Sequence of chain 1.D:
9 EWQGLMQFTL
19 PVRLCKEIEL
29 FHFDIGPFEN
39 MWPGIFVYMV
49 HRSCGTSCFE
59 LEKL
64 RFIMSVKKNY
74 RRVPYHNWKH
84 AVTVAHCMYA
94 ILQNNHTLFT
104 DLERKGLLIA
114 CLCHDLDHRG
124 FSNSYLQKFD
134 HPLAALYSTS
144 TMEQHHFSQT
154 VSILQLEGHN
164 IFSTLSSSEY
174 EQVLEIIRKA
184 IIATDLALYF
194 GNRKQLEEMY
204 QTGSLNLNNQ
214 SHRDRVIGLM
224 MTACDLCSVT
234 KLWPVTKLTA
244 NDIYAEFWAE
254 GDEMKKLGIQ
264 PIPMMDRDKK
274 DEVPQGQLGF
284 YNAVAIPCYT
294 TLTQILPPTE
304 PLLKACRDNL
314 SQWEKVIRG

Binding-site contacts:
Ligand atom N19 contacts residue MET267 of chain 1.D at 3.7 Å.
Ligand atom C24 contacts residue TYR247 of chain 1.D at 3.7 Å (hydrophobic).
Ligand atom C13 contacts residue GLN280 of chain 1.D at 3.3 Å.
Ligand atom N15 contacts residue GLY279 of chain 1.D at 3.5 Å (h-bond).
Ligand atom N9 contacts residue GLN280 of chain 1.D at 3.2 Å (h-bond).
Ligand atom C4 contacts residue ILE246 of chain 1.D at 3.6 Å (hydrophobic).
Ligand atom N1 contacts residue ILE246 of chain 1.D at 3.7 Å.
Ligand atom C3 contacts residue PHE283 of chain 1.D at 3.4 Å (hydrophobic).
Ligand atom N16 contacts residue MET267 of chain 1.D at 3.2 Å.
Ligand atom C5 contacts residue PHE283 of chain 1.D at 3.7 Å (hydrophobic).
Ligand atom C23 contacts residue GLU275 of chain 1.D at 3.4 Å.
Ligand atom C2 contacts residue PHE283 of chain 1.D at 3.6 Å (hydrophobic).
Ligand atom C17 contacts residue GLY279 of chain 1.D at 3.3 Å.
Ligand atom N7 contacts residue PHE283 of chain 1.D at 3.5 Å.
Ligand atom N15 contacts residue MET267 of chain 1.D at 3.5 Å.
Ligand atom C21 contacts residue PRO266 of chain 1.D at 3.8 Å (hydrophobic).
Ligand atom C14 contacts residue GLY279 of chain 1.D at 3.5 Å.
Ligand atom F26 contacts residue GLU275 of chain 1.D at 3.5 Å.
Ligand atom C13 contacts residue TYR247 of chain 1.D at 3.1 Å (hydrophobic).
Ligand atom C17 contacts residue MET267 of chain 1.D at 3.3 Å (hydrophobic).
Ligand atom C4 contacts residue PHE283 of chain 1.D at 3.7 Å (hydrophobic).
Ligand atom N18 contacts residue GLY279 of chain 1.D at 3.5 Å.
Ligand atom N18 contacts residue MET267 of chain 1.D at 3.7 Å.
Ligand atom N6 contacts residue PHE283 of chain 1.D at 3.4 Å.
Ligand atom C2 contacts residue LEU229 of chain 1.D at 3.6 Å (hydrophobic).
Ligand atom C8 contacts residue PHE250 of chain 1.D at 3.7 Å (hydrophobic).
Ligand atom C21 contacts residue MET267 of chain 1.D at 3.5 Å (hydrophobic).
Ligand atom C22 contacts residue PRO266 of chain 1.D at 3.4 Å (hydrophobic).
Ligand atom N7 contacts residue PHE250 of chain 1.D at 3.5 Å.
Ligand atom C12 contacts residue MET267 of chain 1.D at 3.5 Å (hydrophobic).
Ligand atom C10 contacts residue GLN280 of chain 1.D at 3.6 Å.
Ligand atom C14 contacts residue TYR247 of chain 1.D at 3.1 Å (hydrophobic).
Ligand atom C25 contacts residue GLU275 of chain 1.D at 3.3 Å.
Ligand atom C10 contacts residue ILE246 of chain 1.D at 3.6 Å (hydrophobic).
Ligand atom C17 contacts residue TYR247 of chain 1.D at 3.6 Å (hydrophobic).
Ligand atom F27 contacts residue GLU275 of chain 1.D at 3.1 Å.
Ligand atom N19 contacts residue GLY279 of chain 1.D at 3.4 Å.
Ligand atom F26 contacts residue PRO266 of chain 1.D at 3.5 Å.
Ligand atom C8 contacts residue PHE283 of chain 1.D at 3.8 Å (hydrophobic).
Ligand atom N18 contacts residue TYR247 of chain 1.D at 2.4 Å (h-bond).

A small-molecule ligand and the protein it binds are described below.
Small molecule (SMILES): Cc1ncc(C)n2nc(CCc3nc(N4CC[C@H](C(F)F)C4)nn3C)nc12